Sequence of chain 2.A:
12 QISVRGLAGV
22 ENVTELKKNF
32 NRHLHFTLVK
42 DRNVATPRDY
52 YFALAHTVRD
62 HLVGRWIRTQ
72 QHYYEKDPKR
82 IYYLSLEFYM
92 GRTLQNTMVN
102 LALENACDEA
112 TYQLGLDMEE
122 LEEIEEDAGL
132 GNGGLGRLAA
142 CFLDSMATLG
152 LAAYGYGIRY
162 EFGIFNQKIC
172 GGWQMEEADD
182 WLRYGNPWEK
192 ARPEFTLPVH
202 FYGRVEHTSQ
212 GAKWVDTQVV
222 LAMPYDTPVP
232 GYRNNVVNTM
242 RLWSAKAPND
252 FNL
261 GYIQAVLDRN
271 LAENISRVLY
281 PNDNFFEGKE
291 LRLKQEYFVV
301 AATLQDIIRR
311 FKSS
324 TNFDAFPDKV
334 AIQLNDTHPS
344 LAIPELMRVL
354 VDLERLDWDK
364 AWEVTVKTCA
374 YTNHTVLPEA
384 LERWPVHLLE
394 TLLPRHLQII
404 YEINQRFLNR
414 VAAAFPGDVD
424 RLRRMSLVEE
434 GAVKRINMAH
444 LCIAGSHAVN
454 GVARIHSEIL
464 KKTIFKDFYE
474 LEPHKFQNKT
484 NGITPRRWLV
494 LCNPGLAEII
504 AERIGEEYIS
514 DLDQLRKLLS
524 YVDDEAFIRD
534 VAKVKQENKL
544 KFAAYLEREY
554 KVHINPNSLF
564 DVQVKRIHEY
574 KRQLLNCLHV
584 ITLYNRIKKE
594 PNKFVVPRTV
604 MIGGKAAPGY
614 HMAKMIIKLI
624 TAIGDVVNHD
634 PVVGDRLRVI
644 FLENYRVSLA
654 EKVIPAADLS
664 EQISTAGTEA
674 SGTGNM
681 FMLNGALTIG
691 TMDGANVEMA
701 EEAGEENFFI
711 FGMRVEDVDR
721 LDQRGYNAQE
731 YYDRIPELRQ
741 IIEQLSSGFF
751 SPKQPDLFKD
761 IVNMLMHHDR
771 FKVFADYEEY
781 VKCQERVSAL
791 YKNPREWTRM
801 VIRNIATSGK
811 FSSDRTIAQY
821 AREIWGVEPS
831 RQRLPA

Binding-site contacts:
Ligand atom O4 contacts residue GLY675 of chain 2.A at 2.8 Å (h-bond).
Ligand atom C3 contacts residue GLU672 of chain 2.A at 3.3 Å.
Ligand atom O2 contacts residue TYR573 of chain 2.A at 3.3 Å (h-bond).
Ligand atom C4 contacts residue GLY675 of chain 2.A at 3.7 Å.
Ligand atom S1 contacts residue LEU136 of chain 2.A at 3.3 Å (h-bond).
Ligand atom F3 contacts residue ARG292 of chain 2.A at 3.1 Å.
Ligand atom O3 contacts residue ALA673 of chain 2.A at 3.3 Å (h-bond).
Ligand atom C14 contacts residue HIS341 of chain 2.A at 3.8 Å.
Ligand atom C6 contacts residue ASN484 of chain 2.A at 3.4 Å.
Ligand atom O5 contacts residue LEU136 of chain 2.A at 3.5 Å (h-bond).
Ligand atom C10 contacts residue GLU88 of chain 2.A at 3.6 Å.
Ligand atom C2 contacts residue HIS377 of chain 2.A at 3.4 Å.
Ligand atom N1 contacts residue HIS377 of chain 2.A at 3.4 Å (h-bond).
Ligand atom F1 contacts residue ASP283 of chain 2.A at 3.7 Å.
Ligand atom O3 contacts residue SER674 of chain 2.A at 3.0 Å (h-bond).
Ligand atom F2 contacts residue ARG292 of chain 2.A at 3.6 Å.
Ligand atom C6 contacts residue GLY135 of chain 2.A at 3.7 Å.
Ligand atom C7 contacts residue LEU136 of chain 2.A at 3.7 Å (hydrophobic).
Ligand atom C12 contacts residue ASN282 of chain 2.A at 3.8 Å.
Ligand atom F1 contacts residue TYR280 of chain 2.A at 3.2 Å.
Ligand atom C11 contacts residue GLU88 of chain 2.A at 3.3 Å.
Ligand atom O4 contacts residue SER674 of chain 2.A at 3.6 Å.
Ligand atom O6 contacts residue HIS377 of chain 2.A at 2.8 Å (h-bond).
Ligand atom O5 contacts residue HIS377 of chain 2.A at 3.7 Å.
Ligand atom F3 contacts residue TYR280 of chain 2.A at 3.1 Å.
Ligand atom C15 contacts residue ASN282 of chain 2.A at 3.7 Å.
Ligand atom O6 contacts residue ASN484 of chain 2.A at 2.9 Å (h-bond).
Ligand atom C5 contacts residue LEU136 of chain 2.A at 3.7 Å (hydrophobic).
Ligand atom O3 contacts residue GLU672 of chain 2.A at 2.7 Å (salt-bridge).
Ligand atom F1 contacts residue ASN282 of chain 2.A at 2.9 Å.
Ligand atom O4 contacts residue ASN484 of chain 2.A at 3.5 Å (h-bond).
Ligand atom C13 contacts residue ASN282 of chain 2.A at 3.8 Å.
Ligand atom C11 contacts residue ASN133 of chain 2.A at 3.4 Å.
Ligand atom C6 contacts residue HIS377 of chain 2.A at 3.6 Å.
Ligand atom C3 contacts residue GLY675 of chain 2.A at 3.8 Å.
Ligand atom F2 contacts residue ASN282 of chain 2.A at 3.6 Å.
Ligand atom O2 contacts residue GLU672 of chain 2.A at 3.2 Å (salt-bridge).
Ligand atom O3 contacts residue GLY675 of chain 2.A at 3.1 Å (h-bond).
Ligand atom C5 contacts residue GLY135 of chain 2.A at 3.7 Å.
Ligand atom C15 contacts residue TYR280 of chain 2.A at 3.7 Å (hydrophobic).

This small molecule binds to this protein.
Small molecule (SMILES): OC[C@H]1O[C@@H](NC(=S)N/N=C/c2ccc(C(F)(F)F)cc2)[C@H](O)[C@@H](O)[C@@H]1O